Binding-site contacts:
Ligand atom O3' contacts residue PRO124 of chain 1.A at 4.0 Å.
Ligand atom N1 contacts residue B121 of chain 1.P at 3.7 Å.
Ligand atom C8 contacts residue B121 of chain 1.P at 3.6 Å.
Ligand atom N9 contacts residue B121 of chain 1.P at 3.8 Å.
Ligand atom N7 contacts residue B121 of chain 1.P at 3.2 Å (h-bond).
Ligand atom N6 contacts residue LEU486 of chain 1.A at 4.3 Å.
Ligand atom O3' contacts residue B121 of chain 1.P at 4.0 Å.
Ligand atom C1' contacts residue B121 of chain 1.P at 3.6 Å.
Ligand atom N3 contacts residue ASP487 of chain 1.A at 4.3 Å.
Ligand atom N3 contacts residue B121 of chain 1.P at 3.4 Å.
Ligand atom C2 contacts residue LEU486 of chain 1.A at 3.4 Å (hydrophobic).
Ligand atom C6 contacts residue LEU486 of chain 1.A at 3.6 Å (hydrophobic).
Ligand atom O2' contacts residue LEU486 of chain 1.A at 3.3 Å.
Ligand atom C4' contacts residue B121 of chain 1.P at 2.7 Å.
Ligand atom C2 contacts residue ASP487 of chain 1.A at 4.1 Å.
Ligand atom N6 contacts residue B121 of chain 1.P at 3.8 Å.
Ligand atom O2' contacts residue ASP487 of chain 1.A at 3.4 Å (salt-bridge).
Ligand atom O3' contacts residue ASP487 of chain 1.A at 4.3 Å.
Ligand atom C2 contacts residue B121 of chain 1.P at 3.7 Å.
Ligand atom C3' contacts residue B121 of chain 1.P at 4.2 Å.
Ligand atom N9 contacts residue LEU486 of chain 1.A at 4.1 Å.
Ligand atom N3 contacts residue LEU486 of chain 1.A at 3.9 Å.
Ligand atom C4 contacts residue LEU486 of chain 1.A at 4.0 Å (hydrophobic).
Ligand atom N1 contacts residue LEU486 of chain 1.A at 3.3 Å (h-bond).
Ligand atom C3' contacts residue ASP487 of chain 1.A at 4.2 Å.
Ligand atom N7 contacts residue LEU486 of chain 1.A at 4.1 Å.
Ligand atom C5' contacts residue B121 of chain 1.P at 2.4 Å.
Ligand atom C5 contacts residue B121 of chain 1.P at 3.2 Å.
Ligand atom C5' contacts residue ASP487 of chain 1.A at 4.4 Å.
Ligand atom C5 contacts residue LEU486 of chain 1.A at 4.0 Å (hydrophobic).
Ligand atom C4 contacts residue B121 of chain 1.P at 3.5 Å.
Ligand atom C8 contacts residue LEU486 of chain 1.A at 3.9 Å (hydrophobic).
Ligand atom C2' contacts residue LEU486 of chain 1.A at 4.3 Å (hydrophobic).
Ligand atom C5' contacts residue HIS615 of chain 1.E at 4.3 Å.
Ligand atom C6 contacts residue B121 of chain 1.P at 3.5 Å.
Ligand atom O4' contacts residue B121 of chain 1.P at 2.8 Å (h-bond).

Sequence of chain 1.E:
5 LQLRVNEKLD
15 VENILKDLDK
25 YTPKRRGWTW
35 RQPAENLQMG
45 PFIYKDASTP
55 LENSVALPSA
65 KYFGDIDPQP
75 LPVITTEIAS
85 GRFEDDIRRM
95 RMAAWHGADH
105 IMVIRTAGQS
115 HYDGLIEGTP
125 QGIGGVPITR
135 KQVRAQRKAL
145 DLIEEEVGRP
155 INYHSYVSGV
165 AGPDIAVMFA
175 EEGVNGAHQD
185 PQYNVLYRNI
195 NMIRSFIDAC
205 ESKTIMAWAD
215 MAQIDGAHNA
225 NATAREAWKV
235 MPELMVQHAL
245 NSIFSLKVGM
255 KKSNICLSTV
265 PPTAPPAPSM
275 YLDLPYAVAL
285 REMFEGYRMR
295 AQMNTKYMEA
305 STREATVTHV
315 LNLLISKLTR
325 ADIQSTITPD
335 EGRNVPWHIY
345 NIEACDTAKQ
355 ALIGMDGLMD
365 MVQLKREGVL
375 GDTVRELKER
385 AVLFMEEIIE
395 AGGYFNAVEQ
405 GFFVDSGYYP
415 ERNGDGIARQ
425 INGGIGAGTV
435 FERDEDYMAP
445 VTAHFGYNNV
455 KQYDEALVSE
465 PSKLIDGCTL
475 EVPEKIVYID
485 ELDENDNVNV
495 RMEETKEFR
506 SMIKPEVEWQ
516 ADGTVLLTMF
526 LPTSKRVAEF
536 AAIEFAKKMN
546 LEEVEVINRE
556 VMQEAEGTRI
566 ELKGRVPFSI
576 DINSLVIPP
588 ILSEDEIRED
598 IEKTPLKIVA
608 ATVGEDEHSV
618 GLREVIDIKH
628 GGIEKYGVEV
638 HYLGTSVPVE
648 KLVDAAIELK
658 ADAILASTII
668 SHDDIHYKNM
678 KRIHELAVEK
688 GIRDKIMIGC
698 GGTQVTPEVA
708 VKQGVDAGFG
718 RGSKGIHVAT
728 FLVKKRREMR

This protein binds this small molecule.
Small molecule (SMILES): C[C@H]1O[C@@H](n2cnc3c(N)ncnc32)[C@H](O)[C@@H]1O

Sequence of chain 1.A:
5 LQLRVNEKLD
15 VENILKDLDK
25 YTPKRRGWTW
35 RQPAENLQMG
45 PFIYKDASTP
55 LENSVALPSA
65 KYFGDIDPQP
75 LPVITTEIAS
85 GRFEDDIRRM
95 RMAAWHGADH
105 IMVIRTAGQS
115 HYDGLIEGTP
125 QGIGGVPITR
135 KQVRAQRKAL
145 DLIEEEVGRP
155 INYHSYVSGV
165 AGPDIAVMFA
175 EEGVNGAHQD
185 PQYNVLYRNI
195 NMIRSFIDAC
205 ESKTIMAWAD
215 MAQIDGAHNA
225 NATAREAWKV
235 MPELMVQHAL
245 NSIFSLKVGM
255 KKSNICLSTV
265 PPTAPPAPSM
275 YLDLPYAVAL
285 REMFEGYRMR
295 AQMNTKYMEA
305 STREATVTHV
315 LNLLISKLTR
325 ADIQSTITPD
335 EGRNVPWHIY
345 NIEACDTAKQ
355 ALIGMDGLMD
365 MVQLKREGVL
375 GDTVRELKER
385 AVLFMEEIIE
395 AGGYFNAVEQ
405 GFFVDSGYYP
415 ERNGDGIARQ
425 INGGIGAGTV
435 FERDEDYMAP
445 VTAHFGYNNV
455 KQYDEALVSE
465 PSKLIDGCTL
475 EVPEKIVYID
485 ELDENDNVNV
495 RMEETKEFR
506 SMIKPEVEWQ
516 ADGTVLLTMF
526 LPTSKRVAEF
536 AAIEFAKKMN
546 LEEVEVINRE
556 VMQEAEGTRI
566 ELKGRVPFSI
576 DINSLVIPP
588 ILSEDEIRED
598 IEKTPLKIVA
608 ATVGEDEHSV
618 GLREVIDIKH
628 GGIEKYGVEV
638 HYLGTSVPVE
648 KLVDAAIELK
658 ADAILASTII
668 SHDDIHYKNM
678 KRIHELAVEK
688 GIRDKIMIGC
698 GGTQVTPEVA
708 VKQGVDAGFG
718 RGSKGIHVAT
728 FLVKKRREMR